Sequence of chain 2.G:
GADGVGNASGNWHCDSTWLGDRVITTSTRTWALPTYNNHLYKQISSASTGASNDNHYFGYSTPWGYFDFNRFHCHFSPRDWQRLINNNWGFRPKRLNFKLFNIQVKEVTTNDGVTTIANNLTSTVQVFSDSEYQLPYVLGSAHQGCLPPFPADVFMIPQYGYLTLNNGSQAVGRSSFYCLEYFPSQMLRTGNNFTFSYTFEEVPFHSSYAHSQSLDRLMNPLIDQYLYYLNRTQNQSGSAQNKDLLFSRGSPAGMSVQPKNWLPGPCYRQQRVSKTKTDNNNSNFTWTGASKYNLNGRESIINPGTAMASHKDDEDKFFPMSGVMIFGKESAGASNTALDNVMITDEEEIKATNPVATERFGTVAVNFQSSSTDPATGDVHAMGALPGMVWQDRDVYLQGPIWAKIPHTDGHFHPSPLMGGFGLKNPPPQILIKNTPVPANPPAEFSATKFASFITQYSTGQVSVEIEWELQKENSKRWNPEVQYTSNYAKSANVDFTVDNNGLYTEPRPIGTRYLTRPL

Sequence of chain 2.B:
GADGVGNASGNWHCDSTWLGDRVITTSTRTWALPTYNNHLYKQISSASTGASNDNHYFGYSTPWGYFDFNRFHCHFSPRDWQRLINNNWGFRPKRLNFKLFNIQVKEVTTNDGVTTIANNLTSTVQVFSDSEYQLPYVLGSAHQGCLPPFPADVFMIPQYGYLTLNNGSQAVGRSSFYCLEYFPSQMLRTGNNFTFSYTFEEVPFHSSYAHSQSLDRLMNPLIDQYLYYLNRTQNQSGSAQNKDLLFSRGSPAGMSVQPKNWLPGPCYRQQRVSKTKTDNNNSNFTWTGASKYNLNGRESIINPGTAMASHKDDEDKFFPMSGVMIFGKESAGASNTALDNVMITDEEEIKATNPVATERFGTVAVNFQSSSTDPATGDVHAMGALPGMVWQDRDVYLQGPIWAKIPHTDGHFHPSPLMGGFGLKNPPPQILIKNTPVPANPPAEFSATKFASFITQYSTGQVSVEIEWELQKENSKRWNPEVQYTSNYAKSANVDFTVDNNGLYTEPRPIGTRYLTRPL

This small molecule binds to this protein.
Small molecule (SMILES): Nc1ccnc(=O)[nH]1

Binding-site contacts:
Ligand atom N1 contacts residue PHE629 of chain 2.G at 4.2 Å.
Ligand atom O2 contacts residue GLY627 of chain 2.G at 3.9 Å.
Ligand atom N3 contacts residue HIS630 of chain 2.B at 3.1 Å (h-bond).
Ligand atom C5 contacts residue PHE629 of chain 2.B at 4.0 Å (hydrophobic).
Ligand atom C4 contacts residue HIS628 of chain 2.G at 4.4 Å.
Ligand atom C4 contacts residue HIS630 of chain 2.B at 3.6 Å.
Ligand atom C2 contacts residue HIS628 of chain 2.G at 3.3 Å.
Ligand atom C2 contacts residue HIS630 of chain 2.B at 3.8 Å.
Ligand atom C6 contacts residue PHE629 of chain 2.G at 4.0 Å (hydrophobic).
Ligand atom N1 contacts residue HIS628 of chain 2.G at 2.6 Å (h-bond).
Ligand atom O2 contacts residue HIS628 of chain 2.G at 3.5 Å (h-bond).
Ligand atom N4 contacts residue HIS630 of chain 2.B at 3.2 Å (h-bond).
Ligand atom N3 contacts residue HIS628 of chain 2.G at 4.1 Å.
Ligand atom C5 contacts residue HIS628 of chain 2.G at 4.0 Å.
Ligand atom C6 contacts residue HIS628 of chain 2.G at 3.1 Å.
Ligand atom O2 contacts residue HIS630 of chain 2.B at 4.0 Å.
Ligand atom N4 contacts residue PHE629 of chain 2.B at 4.4 Å.
Ligand atom O2 contacts residue ASP626 of chain 2.G at 4.2 Å.